A small-molecule ligand and the protein it binds are described below.
Small molecule (SMILES): Nc1nc2c(ncn2[C@@H]2O[C@H](CO[P](=O)(O)C[P](=O)(O)OP(=O)(O)O)[C@@H](O)[C@H]2O)c(=O)[nH]1

Binding-site contacts:
Ligand atom C6 contacts residue GLN15 of chain 1.B at 3.6 Å.
Ligand atom O3' contacts residue GLU181 of chain 1.B at 3.3 Å (salt-bridge).
Ligand atom O1G contacts residue ALA97 of chain 1.B at 3.0 Å (h-bond).
Ligand atom O2B contacts residue GLY144 of chain 1.B at 2.7 Å (h-bond).
Ligand atom O1G contacts residue THR143 of chain 1.B at 3.4 Å.
Ligand atom C4' contacts residue SER138 of chain 1.B at 3.2 Å.
Ligand atom O2B contacts residue GLY10 of chain 1.B at 3.2 Å.
Ligand atom O3B contacts residue GLY142 of chain 1.B at 3.5 Å (h-bond).
Ligand atom C8 contacts residue ASN329 of chain 2.A at 3.7 Å.
Ligand atom O3G contacts residue MG1 of chain 1.F at 2.5 Å.
Ligand atom O3B contacts residue THR143 of chain 1.B at 3.1 Å (h-bond).
Ligand atom C2 contacts residue TYR222 of chain 1.B at 3.5 Å (hydrophobic).
Ligand atom PB contacts residue MG1 of chain 1.F at 3.7 Å.
Ligand atom PB contacts residue THR143 of chain 1.B at 3.3 Å.
Ligand atom O6 contacts residue ASN329 of chain 2.A at 2.7 Å (h-bond).
Ligand atom O2A contacts residue CYS12 of chain 1.B at 3.3 Å (h-bond).
Ligand atom N3 contacts residue ASN204 of chain 1.B at 3.0 Å (h-bond).
Ligand atom O6 contacts residue GLN15 of chain 1.B at 2.5 Å (h-bond).
Ligand atom O2G contacts residue GLY142 of chain 1.B at 3.0 Å (h-bond).
Ligand atom C5 contacts residue ASN329 of chain 2.A at 3.3 Å.
Ligand atom O2A contacts residue GLN11 of chain 1.B at 3.5 Å (h-bond).
Ligand atom O6 contacts residue ASN226 of chain 1.B at 3.1 Å (h-bond).
Ligand atom PG contacts residue MG1 of chain 1.F at 3.5 Å.
Ligand atom N1 contacts residue ASN226 of chain 1.B at 2.7 Å (h-bond).
Ligand atom O4' contacts residue SER138 of chain 1.B at 3.3 Å (h-bond).
Ligand atom O2B contacts residue THR143 of chain 1.B at 2.7 Å (h-bond).
Ligand atom N1 contacts residue TYR222 of chain 1.B at 3.2 Å.
Ligand atom C6 contacts residue ASN226 of chain 1.B at 3.3 Å.
Ligand atom C2 contacts residue ASN226 of chain 1.B at 3.6 Å.
Ligand atom N2 contacts residue ASN204 of chain 1.B at 2.6 Å (h-bond).
Ligand atom N2 contacts residue ASN226 of chain 1.B at 2.9 Å (h-bond).
Ligand atom C6 contacts residue TYR222 of chain 1.B at 3.7 Å (hydrophobic).
Ligand atom O1B contacts residue GLN11 of chain 1.B at 3.2 Å (h-bond).
Ligand atom N7 contacts residue ASN329 of chain 2.A at 3.0 Å (h-bond).
Ligand atom O1B contacts residue MG1 of chain 1.F at 2.4 Å.
Ligand atom O2G contacts residue ASN99 of chain 1.B at 2.9 Å (h-bond).
Ligand atom O1B contacts residue GLY10 of chain 1.B at 3.7 Å.
Ligand atom C6 contacts residue ASN329 of chain 2.A at 3.2 Å.
Ligand atom C2 contacts residue ASN204 of chain 1.B at 3.4 Å.
Ligand atom O1A contacts residue GLN11 of chain 1.B at 3.1 Å.

Sequence of chain 2.A:
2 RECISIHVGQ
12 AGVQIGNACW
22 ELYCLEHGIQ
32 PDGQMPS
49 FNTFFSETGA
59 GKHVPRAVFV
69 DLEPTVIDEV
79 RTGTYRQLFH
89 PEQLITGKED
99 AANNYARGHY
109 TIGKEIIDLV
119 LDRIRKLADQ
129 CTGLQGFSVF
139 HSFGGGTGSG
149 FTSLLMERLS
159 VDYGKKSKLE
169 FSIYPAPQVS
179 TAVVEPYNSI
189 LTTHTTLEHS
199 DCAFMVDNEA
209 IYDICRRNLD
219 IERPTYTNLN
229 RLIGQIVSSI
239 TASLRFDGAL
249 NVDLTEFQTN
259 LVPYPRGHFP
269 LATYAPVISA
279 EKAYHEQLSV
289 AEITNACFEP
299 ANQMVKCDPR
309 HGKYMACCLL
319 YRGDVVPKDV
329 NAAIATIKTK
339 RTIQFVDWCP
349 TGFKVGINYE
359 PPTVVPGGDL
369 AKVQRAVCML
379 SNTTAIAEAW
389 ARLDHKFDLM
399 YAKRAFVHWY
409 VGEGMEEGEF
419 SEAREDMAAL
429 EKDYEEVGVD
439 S

Sequence of chain 1.B:
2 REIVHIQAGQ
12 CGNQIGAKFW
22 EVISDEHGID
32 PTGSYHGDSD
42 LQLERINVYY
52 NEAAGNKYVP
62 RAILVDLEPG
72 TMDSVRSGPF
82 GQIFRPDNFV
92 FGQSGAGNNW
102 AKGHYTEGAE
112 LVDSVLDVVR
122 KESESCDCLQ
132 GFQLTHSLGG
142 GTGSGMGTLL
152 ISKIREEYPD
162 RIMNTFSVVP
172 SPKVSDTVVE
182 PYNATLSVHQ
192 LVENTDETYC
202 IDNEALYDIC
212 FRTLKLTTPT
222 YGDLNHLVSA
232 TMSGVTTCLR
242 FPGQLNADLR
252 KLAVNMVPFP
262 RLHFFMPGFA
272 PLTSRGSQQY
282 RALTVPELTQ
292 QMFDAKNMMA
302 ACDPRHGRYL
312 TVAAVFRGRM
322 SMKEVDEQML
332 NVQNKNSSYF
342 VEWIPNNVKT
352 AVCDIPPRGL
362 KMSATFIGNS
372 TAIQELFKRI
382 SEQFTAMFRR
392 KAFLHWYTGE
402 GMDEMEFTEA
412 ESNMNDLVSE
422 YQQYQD